Sequence of chain 1.B:
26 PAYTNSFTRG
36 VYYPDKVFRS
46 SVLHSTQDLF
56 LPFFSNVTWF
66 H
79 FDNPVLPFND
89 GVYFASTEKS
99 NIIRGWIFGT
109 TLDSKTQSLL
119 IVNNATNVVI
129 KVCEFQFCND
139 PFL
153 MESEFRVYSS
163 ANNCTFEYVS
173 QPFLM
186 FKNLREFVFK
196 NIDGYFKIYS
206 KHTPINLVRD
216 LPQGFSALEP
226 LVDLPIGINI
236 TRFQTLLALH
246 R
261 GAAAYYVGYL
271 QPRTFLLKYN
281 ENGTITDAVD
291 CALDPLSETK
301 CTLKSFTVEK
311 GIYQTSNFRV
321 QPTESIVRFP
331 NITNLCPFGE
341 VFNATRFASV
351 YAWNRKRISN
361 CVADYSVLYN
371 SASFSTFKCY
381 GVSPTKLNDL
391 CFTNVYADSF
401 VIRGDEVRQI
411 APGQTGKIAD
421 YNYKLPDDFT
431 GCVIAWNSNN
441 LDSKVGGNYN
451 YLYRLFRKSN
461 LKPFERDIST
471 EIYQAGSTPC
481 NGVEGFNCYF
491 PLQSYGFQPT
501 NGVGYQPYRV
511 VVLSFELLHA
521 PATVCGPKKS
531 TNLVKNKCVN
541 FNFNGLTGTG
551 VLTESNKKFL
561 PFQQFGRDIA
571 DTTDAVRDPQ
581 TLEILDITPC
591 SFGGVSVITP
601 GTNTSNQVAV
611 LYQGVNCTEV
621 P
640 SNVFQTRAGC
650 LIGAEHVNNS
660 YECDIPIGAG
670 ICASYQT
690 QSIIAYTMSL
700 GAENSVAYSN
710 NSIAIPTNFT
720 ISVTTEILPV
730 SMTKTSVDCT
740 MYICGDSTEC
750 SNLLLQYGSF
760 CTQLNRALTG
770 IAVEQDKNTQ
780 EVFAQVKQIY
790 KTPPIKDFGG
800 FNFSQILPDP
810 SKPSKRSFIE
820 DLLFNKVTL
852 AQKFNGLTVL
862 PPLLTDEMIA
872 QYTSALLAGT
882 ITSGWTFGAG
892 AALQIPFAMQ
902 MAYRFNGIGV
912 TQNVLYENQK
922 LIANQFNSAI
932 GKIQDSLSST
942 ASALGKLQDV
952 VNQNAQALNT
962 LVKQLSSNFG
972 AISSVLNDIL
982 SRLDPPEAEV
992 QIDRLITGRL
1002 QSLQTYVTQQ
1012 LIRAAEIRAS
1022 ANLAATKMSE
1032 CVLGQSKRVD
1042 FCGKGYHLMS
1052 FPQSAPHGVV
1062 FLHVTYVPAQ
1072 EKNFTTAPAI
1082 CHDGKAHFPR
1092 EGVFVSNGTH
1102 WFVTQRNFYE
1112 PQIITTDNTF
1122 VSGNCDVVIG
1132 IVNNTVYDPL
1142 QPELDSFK

Binding-site contacts:
Ligand atom C2 contacts residue ASN801 of chain 1.B at 2.4 Å.
Ligand atom N2 contacts residue ASN801 of chain 1.B at 2.9 Å (h-bond).
Ligand atom C1 contacts residue ASN801 of chain 1.B at 1.4 Å.
Ligand atom C5 contacts residue ASN801 of chain 1.B at 3.7 Å.
Ligand atom C5 contacts residue SER803 of chain 1.B at 4.1 Å.
Ligand atom C3 contacts residue ASN801 of chain 1.B at 3.8 Å.
Ligand atom C4 contacts residue ASN801 of chain 1.B at 4.2 Å.
Ligand atom C7 contacts residue ASN801 of chain 1.B at 3.6 Å.
Ligand atom C1 contacts residue SER803 of chain 1.B at 3.5 Å.
Ligand atom O5 contacts residue ASN801 of chain 1.B at 2.4 Å (h-bond).
Ligand atom O7 contacts residue ASN801 of chain 1.B at 3.9 Å.
Ligand atom O5 contacts residue SER803 of chain 1.B at 3.9 Å.

This protein binds this small molecule.
Small molecule (SMILES): CC(=O)N[C@@H]1[C@@H](O)[C@H](O)[C@@H](CO)O[C@H]1O